Sequence of chain 1.A:
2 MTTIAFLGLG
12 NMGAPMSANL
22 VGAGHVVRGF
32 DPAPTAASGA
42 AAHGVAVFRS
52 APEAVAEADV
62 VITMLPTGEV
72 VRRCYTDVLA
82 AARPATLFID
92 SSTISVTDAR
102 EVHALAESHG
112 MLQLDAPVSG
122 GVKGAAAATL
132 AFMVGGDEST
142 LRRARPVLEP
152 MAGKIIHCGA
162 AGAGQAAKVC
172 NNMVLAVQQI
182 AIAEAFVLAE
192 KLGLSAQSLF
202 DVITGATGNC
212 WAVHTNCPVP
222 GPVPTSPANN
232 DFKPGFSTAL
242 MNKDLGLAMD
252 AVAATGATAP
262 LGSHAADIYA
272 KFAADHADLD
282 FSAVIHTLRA

Binding-site contacts:
Ligand atom C2 contacts residue GLU150 of chain 1.A at 3.3 Å.
Ligand atom C4 contacts residue GLY154 of chain 1.A at 4.3 Å.
Ligand atom O10 contacts residue GLY154 of chain 1.A at 3.9 Å.
Ligand atom C4 contacts residue ALA153 of chain 1.A at 4.3 Å (hydrophobic).
Ligand atom O9 contacts residue ALA153 of chain 1.A at 2.5 Å (h-bond).
Ligand atom C2 contacts residue ALA153 of chain 1.A at 3.8 Å (hydrophobic).
Ligand atom C5 contacts residue GLY154 of chain 1.A at 3.5 Å.
Ligand atom C1 contacts residue GLU150 of chain 1.A at 2.8 Å.
Ligand atom C5 contacts residue ILE156 of chain 1.A at 3.8 Å (hydrophobic).
Ligand atom C1 contacts residue ALA153 of chain 1.A at 3.5 Å (hydrophobic).
Ligand atom C4 contacts residue GLU150 of chain 1.A at 4.2 Å.
Ligand atom C3 contacts residue GLU150 of chain 1.A at 4.4 Å.
Ligand atom C7 contacts residue ARG146 of chain 1.A at 3.9 Å.
Ligand atom C4 contacts residue ARG146 of chain 1.A at 4.0 Å.
Ligand atom C4 contacts residue ILE156 of chain 1.A at 4.3 Å (hydrophobic).
Ligand atom C7 contacts residue GLY154 of chain 1.A at 4.2 Å.
Ligand atom O9 contacts residue GLU150 of chain 1.A at 2.6 Å (salt-bridge).
Ligand atom C5 contacts residue ALA153 of chain 1.A at 3.4 Å (hydrophobic).
Ligand atom C3 contacts residue ALA153 of chain 1.A at 3.9 Å (hydrophobic).
Ligand atom O8 contacts residue GLU150 of chain 1.A at 3.5 Å (salt-bridge).
Ligand atom O9 contacts residue ALA129 of chain 1.A at 4.3 Å.
Ligand atom C5 contacts residue LYS155 of chain 1.A at 3.7 Å.
Ligand atom O12 contacts residue ARG146 of chain 1.A at 2.7 Å (salt-bridge).

A protein and the small-molecule ligand that binds it are described below.
Small molecule (SMILES): C[C@@H](CCC(=O)O)C(=O)O